This small molecule binds to this protein.
Small molecule (SMILES): CCCCn1ccc(N2CCC(c3ccccc3)CC2)c(Cl)c1=O

Sequence of chain 1.A:
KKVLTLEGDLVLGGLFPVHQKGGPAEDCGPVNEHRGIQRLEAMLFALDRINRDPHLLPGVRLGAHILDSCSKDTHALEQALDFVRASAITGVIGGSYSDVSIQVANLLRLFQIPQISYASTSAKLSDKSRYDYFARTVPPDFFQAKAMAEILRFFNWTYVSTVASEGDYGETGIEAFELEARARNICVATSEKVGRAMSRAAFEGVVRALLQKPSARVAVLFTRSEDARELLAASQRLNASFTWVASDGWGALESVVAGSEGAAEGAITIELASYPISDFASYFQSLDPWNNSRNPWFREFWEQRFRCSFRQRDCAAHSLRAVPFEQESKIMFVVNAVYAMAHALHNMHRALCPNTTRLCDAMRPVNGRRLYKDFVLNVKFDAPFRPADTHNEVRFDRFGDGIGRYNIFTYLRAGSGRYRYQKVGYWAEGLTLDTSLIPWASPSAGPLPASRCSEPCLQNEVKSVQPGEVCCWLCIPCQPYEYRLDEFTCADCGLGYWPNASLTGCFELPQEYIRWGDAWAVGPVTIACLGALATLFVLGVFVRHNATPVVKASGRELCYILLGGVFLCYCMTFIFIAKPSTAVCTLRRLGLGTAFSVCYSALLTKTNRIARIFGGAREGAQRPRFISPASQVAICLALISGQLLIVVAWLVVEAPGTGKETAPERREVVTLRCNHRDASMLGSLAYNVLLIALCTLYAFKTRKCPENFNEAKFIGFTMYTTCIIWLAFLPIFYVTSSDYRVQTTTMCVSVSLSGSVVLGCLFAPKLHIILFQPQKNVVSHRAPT

Binding-site contacts:
Ligand atom C18 contacts residue TRP765 of chain 1.A at 3.9 Å (hydrophobic).
Ligand atom C16 contacts residue MET720 of chain 1.A at 4.1 Å (hydrophobic).
Ligand atom C17 contacts residue MET720 of chain 1.A at 3.8 Å (hydrophobic).
Ligand atom C22 contacts residue TRP765 of chain 1.A at 3.8 Å (hydrophobic).
Ligand atom C23 contacts residue TYR639 of chain 1.A at 3.6 Å (hydrophobic).
Ligand atom O01 contacts residue PHE635 of chain 1.A at 3.3 Å.
Ligand atom C05 contacts residue LEU724 of chain 1.A at 3.8 Å (hydrophobic).
Ligand atom C12 contacts residue LEU769 of chain 1.A at 3.6 Å (hydrophobic).
Ligand atom C15 contacts residue ARG716 of chain 1.A at 3.3 Å.
Ligand atom C07 contacts residue MET720 of chain 1.A at 3.9 Å (hydrophobic).
Ligand atom C21 contacts residue ASN727 of chain 1.A at 4.0 Å.
Ligand atom C18 contacts residue LEU724 of chain 1.A at 3.5 Å (hydrophobic).
Ligand atom C10 contacts residue ARG716 of chain 1.A at 4.1 Å.
Ligand atom C02 contacts residue ASN727 of chain 1.A at 3.8 Å.
Ligand atom C09 contacts residue ARG716 of chain 1.A at 4.0 Å.
Ligand atom C11 contacts residue CLR1 of chain 1.L at 4.0 Å.
Ligand atom C17 contacts residue LEU724 of chain 1.A at 3.7 Å (hydrophobic).
Ligand atom CL4 contacts residue SER723 of chain 1.A at 4.0 Å.
Ligand atom C13 contacts residue TYR773 of chain 1.A at 3.2 Å (hydrophobic).
Ligand atom C21 contacts residue PHE635 of chain 1.A at 4.1 Å (hydrophobic).
Ligand atom C13 contacts residue PHE772 of chain 1.A at 3.6 Å (hydrophobic).
Ligand atom C12 contacts residue CLR1 of chain 1.L at 3.8 Å.
Ligand atom C24 contacts residue ILE731 of chain 1.A at 3.7 Å (hydrophobic).
Ligand atom C08 contacts residue MET720 of chain 1.A at 4.2 Å (hydrophobic).
Ligand atom C15 contacts residue ASP717 of chain 1.A at 3.6 Å.
Ligand atom N20 contacts residue TRP765 of chain 1.A at 4.1 Å.
Ligand atom C14 contacts residue TYR773 of chain 1.A at 4.0 Å (hydrophobic).
Ligand atom C16 contacts residue LEU724 of chain 1.A at 3.7 Å (hydrophobic).
Ligand atom O01 contacts residue ASN727 of chain 1.A at 2.8 Å (h-bond).
Ligand atom C23 contacts residue THR761 of chain 1.A at 3.9 Å.
Ligand atom C14 contacts residue ARG716 of chain 1.A at 4.2 Å.
Ligand atom CL4 contacts residue LEU631 of chain 1.A at 3.7 Å.
Ligand atom C21 contacts residue TRP765 of chain 1.A at 3.9 Å (hydrophobic).
Ligand atom C23 contacts residue TRP765 of chain 1.A at 4.0 Å (hydrophobic).
Ligand atom C12 contacts residue TYR773 of chain 1.A at 4.0 Å (hydrophobic).
Ligand atom C09 contacts residue MET720 of chain 1.A at 3.7 Å (hydrophobic).
Ligand atom C14 contacts residue PHE772 of chain 1.A at 3.4 Å (hydrophobic).
Ligand atom N06 contacts residue LEU724 of chain 1.A at 3.9 Å.
Ligand atom C19 contacts residue TRP765 of chain 1.A at 3.5 Å (hydrophobic).
Ligand atom C14 contacts residue ASP717 of chain 1.A at 3.6 Å.